Sequence of chain 1.A:
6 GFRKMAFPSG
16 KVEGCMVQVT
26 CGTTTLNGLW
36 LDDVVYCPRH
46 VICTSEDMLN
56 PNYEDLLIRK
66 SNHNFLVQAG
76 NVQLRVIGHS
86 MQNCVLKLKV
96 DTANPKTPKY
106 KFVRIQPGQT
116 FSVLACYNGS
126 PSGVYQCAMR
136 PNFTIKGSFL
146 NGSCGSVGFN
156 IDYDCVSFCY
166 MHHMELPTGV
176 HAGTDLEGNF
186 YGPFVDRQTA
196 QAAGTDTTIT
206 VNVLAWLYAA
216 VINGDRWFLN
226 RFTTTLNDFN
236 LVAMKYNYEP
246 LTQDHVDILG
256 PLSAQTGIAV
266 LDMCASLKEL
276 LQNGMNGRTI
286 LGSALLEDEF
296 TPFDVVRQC

This small molecule binds to this protein.
Small molecule (SMILES): CC(C)C[C@H](NC(=O)OC[C@H]1C[C@@H]1C1CCC(F)(F)CC1)C(=O)N[C@@H](C[C@@H]1CCNC1=O)[C@@H](O)[S+](=O)(O)O

Binding-site contacts:
Ligand atom C14 contacts residue P8C1 of chain 1.D at 0.2 Å.
Ligand atom C23 contacts residue P8C1 of chain 1.D at 0.2 Å.
Ligand atom C02 contacts residue P8C1 of chain 1.D at 0.3 Å.
Ligand atom C19 contacts residue CYS149 of chain 1.A at 1.8 Å (hydrophobic).
Ligand atom C07 contacts residue P8C1 of chain 1.D at 0.2 Å.
Ligand atom O20 contacts residue CYS149 of chain 1.A at 2.6 Å (h-bond).
Ligand atom C31 contacts residue P8C1 of chain 1.D at 0.1 Å.
Ligand atom F33 contacts residue P8C1 of chain 1.D at 0.1 Å.
Ligand atom C34 contacts residue P8C1 of chain 1.D at 0.1 Å.
Ligand atom C12 contacts residue P8C1 of chain 1.D at 0.0 Å.
Ligand atom C17 contacts residue P8C1 of chain 1.D at 0.0 Å.
Ligand atom C04 contacts residue P8C1 of chain 1.D at 0.2 Å.
Ligand atom C27 contacts residue P8C1 of chain 1.D at 0.1 Å.
Ligand atom N10 contacts residue P8C1 of chain 1.D at 0.2 Å (h-bond).
Ligand atom O20 contacts residue P8C1 of chain 1.D at 1.3 Å.
Ligand atom O22 contacts residue P8C1 of chain 1.D at 0.5 Å (h-bond).
Ligand atom C25 contacts residue P8C1 of chain 1.D at 0.1 Å.
Ligand atom C29 contacts residue P8C1 of chain 1.D at 0.1 Å.
Ligand atom C13 contacts residue P8C1 of chain 1.D at 0.1 Å.
Ligand atom O21 contacts residue P8C1 of chain 1.D at 0.8 Å (h-bond).
Ligand atom C11 contacts residue P8C1 of chain 1.D at 0.1 Å.
Ligand atom C11 contacts residue CYS149 of chain 1.A at 2.8 Å (hydrophobic).
Ligand atom F32 contacts residue P8C1 of chain 1.D at 0.1 Å.
Ligand atom C05 contacts residue P8C1 of chain 1.D at 0.2 Å.
Ligand atom C24 contacts residue P8C1 of chain 1.D at 0.1 Å.
Ligand atom C26 contacts residue P8C1 of chain 1.D at 0.1 Å.
Ligand atom N03 contacts residue GLN193 of chain 1.A at 2.7 Å (h-bond).
Ligand atom N15 contacts residue P8C1 of chain 1.D at 0.1 Å (h-bond).
Ligand atom C19 contacts residue P8C1 of chain 1.D at 0.1 Å.
Ligand atom C30 contacts residue P8C1 of chain 1.D at 0.1 Å.
Ligand atom O01 contacts residue P8C1 of chain 1.D at 0.1 Å (h-bond).
Ligand atom N10 contacts residue HIS168 of chain 1.A at 2.9 Å (h-bond).
Ligand atom N03 contacts residue P8C1 of chain 1.D at 0.3 Å (h-bond).
Ligand atom C09 contacts residue P8C1 of chain 1.D at 0.3 Å.
Ligand atom O18 contacts residue P8C1 of chain 1.D at 0.2 Å (h-bond).
Ligand atom O18 contacts residue HIS167 of chain 1.A at 2.7 Å (h-bond).
Ligand atom C16 contacts residue P8C1 of chain 1.D at 0.0 Å.
Ligand atom C08 contacts residue P8C1 of chain 1.D at 0.4 Å.
Ligand atom C28 contacts residue P8C1 of chain 1.D at 0.1 Å.
Ligand atom C06 contacts residue P8C1 of chain 1.D at 0.2 Å.